Binding-site contacts:
Ligand atom N6 contacts residue PHE424 of chain 1.O at 3.6 Å.
Ligand atom C6 contacts residue TYR351 of chain 1.O at 3.5 Å (hydrophobic).
Ligand atom O3' contacts residue PHE430 of chain 1.O at 3.2 Å.
Ligand atom N3B contacts residue ARG375 of chain 1.K at 3.5 Å (salt-bridge).
Ligand atom PG contacts residue MG1 of chain 1.WA at 3.4 Å.
Ligand atom O1G contacts residue SER346 of chain 1.K at 3.6 Å.
Ligand atom PB contacts residue MG1 of chain 1.WA at 3.5 Å.
Ligand atom O2B contacts residue MG1 of chain 1.WA at 2.2 Å.
Ligand atom O1A contacts residue VAL171 of chain 1.O at 2.7 Å (h-bond).
Ligand atom O1G contacts residue ALA165 of chain 1.O at 3.3 Å.
Ligand atom N6 contacts residue VAL171 of chain 1.O at 3.7 Å.
Ligand atom O2' contacts residue VAL373 of chain 1.K at 3.6 Å.
Ligand atom C4 contacts residue TYR351 of chain 1.O at 3.5 Å (hydrophobic).
Ligand atom O3G contacts residue ARG375 of chain 1.K at 3.1 Å (salt-bridge).
Ligand atom O3' contacts residue ARG375 of chain 1.K at 3.5 Å.
Ligand atom O3G contacts residue ARG196 of chain 1.O at 2.8 Å (salt-bridge).
Ligand atom C5 contacts residue TYR351 of chain 1.O at 3.5 Å (hydrophobic).
Ligand atom O3A contacts residue GLY168 of chain 1.O at 3.0 Å (h-bond).
Ligand atom O2B contacts residue THR170 of chain 1.O at 2.8 Å (h-bond).
Ligand atom O2' contacts residue PHE430 of chain 1.O at 3.4 Å.
Ligand atom O2G contacts residue MG1 of chain 1.WA at 2.2 Å.
Ligand atom O1G contacts residue GLY166 of chain 1.O at 3.2 Å (h-bond).
Ligand atom N9 contacts residue TYR351 of chain 1.O at 3.6 Å.
Ligand atom O1A contacts residue THR170 of chain 1.O at 3.3 Å (h-bond).
Ligand atom PB contacts residue LYS169 of chain 1.O at 3.5 Å.
Ligand atom N7 contacts residue VAL171 of chain 1.O at 3.3 Å.
Ligand atom C5' contacts residue GLY166 of chain 1.O at 3.4 Å.
Ligand atom O3G contacts residue SER346 of chain 1.K at 3.3 Å.
Ligand atom O1B contacts residue GLY168 of chain 1.O at 3.0 Å (h-bond).
Ligand atom O1B contacts residue VAL167 of chain 1.O at 3.4 Å (h-bond).
Ligand atom O2A contacts residue ARG375 of chain 1.K at 3.3 Å (salt-bridge).
Ligand atom N1 contacts residue TYR351 of chain 1.O at 3.3 Å.
Ligand atom O1B contacts residue LYS169 of chain 1.O at 2.8 Å (salt-bridge).
Ligand atom O1A contacts residue GLY168 of chain 1.O at 3.1 Å.
Ligand atom O1G contacts residue LYS169 of chain 1.O at 3.0 Å (salt-bridge).
Ligand atom PA contacts residue GLY168 of chain 1.O at 3.6 Å.
Ligand atom N1 contacts residue ALA427 of chain 1.O at 3.5 Å.
Ligand atom O4' contacts residue GLY166 of chain 1.O at 3.6 Å (h-bond).
Ligand atom O3A contacts residue LYS169 of chain 1.O at 3.6 Å.
Ligand atom N3B contacts residue GLY166 of chain 1.O at 3.1 Å (h-bond).

The small molecule below binds the protein below.
Small molecule (SMILES): Nc1ncnc2c1ncn2[C@@H]1O[C@H](CO[P](=O)(O)O[P](=O)(O)NP(=O)(O)O)[C@@H](O)[C@H]1O

Sequence of chain 1.O:
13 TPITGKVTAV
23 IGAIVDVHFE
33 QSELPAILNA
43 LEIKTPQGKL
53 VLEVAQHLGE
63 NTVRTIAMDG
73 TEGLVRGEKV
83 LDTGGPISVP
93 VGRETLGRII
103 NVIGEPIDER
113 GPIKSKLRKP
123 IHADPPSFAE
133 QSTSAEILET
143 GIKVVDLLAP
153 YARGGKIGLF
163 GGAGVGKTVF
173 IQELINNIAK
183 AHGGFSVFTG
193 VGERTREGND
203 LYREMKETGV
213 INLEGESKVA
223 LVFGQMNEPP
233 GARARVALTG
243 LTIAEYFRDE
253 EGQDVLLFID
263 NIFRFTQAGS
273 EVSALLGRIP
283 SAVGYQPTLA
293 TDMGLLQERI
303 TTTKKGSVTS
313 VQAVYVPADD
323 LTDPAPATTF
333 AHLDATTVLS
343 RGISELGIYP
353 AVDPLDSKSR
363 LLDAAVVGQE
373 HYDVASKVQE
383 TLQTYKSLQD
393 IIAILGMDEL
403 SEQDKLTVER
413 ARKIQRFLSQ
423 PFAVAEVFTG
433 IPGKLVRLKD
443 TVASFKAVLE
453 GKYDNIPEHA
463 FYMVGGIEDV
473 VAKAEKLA

Sequence of chain 1.K:
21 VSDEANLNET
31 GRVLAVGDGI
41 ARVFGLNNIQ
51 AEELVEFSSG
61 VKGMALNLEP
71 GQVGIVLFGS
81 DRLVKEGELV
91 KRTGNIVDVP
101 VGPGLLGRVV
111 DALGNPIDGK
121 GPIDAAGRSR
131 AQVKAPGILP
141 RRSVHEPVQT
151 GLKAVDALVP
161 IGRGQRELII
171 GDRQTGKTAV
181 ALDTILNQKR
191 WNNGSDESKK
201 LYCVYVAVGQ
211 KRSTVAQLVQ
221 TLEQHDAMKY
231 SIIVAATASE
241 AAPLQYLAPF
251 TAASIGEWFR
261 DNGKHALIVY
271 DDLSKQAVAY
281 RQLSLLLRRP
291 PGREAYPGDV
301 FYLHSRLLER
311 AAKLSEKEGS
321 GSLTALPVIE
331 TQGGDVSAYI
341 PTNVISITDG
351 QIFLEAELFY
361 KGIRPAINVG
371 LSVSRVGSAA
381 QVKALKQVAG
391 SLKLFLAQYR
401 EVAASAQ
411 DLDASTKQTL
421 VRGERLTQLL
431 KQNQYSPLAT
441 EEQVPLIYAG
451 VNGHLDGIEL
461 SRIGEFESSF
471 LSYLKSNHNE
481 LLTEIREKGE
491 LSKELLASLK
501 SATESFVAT